Sequence of chain 1.B:
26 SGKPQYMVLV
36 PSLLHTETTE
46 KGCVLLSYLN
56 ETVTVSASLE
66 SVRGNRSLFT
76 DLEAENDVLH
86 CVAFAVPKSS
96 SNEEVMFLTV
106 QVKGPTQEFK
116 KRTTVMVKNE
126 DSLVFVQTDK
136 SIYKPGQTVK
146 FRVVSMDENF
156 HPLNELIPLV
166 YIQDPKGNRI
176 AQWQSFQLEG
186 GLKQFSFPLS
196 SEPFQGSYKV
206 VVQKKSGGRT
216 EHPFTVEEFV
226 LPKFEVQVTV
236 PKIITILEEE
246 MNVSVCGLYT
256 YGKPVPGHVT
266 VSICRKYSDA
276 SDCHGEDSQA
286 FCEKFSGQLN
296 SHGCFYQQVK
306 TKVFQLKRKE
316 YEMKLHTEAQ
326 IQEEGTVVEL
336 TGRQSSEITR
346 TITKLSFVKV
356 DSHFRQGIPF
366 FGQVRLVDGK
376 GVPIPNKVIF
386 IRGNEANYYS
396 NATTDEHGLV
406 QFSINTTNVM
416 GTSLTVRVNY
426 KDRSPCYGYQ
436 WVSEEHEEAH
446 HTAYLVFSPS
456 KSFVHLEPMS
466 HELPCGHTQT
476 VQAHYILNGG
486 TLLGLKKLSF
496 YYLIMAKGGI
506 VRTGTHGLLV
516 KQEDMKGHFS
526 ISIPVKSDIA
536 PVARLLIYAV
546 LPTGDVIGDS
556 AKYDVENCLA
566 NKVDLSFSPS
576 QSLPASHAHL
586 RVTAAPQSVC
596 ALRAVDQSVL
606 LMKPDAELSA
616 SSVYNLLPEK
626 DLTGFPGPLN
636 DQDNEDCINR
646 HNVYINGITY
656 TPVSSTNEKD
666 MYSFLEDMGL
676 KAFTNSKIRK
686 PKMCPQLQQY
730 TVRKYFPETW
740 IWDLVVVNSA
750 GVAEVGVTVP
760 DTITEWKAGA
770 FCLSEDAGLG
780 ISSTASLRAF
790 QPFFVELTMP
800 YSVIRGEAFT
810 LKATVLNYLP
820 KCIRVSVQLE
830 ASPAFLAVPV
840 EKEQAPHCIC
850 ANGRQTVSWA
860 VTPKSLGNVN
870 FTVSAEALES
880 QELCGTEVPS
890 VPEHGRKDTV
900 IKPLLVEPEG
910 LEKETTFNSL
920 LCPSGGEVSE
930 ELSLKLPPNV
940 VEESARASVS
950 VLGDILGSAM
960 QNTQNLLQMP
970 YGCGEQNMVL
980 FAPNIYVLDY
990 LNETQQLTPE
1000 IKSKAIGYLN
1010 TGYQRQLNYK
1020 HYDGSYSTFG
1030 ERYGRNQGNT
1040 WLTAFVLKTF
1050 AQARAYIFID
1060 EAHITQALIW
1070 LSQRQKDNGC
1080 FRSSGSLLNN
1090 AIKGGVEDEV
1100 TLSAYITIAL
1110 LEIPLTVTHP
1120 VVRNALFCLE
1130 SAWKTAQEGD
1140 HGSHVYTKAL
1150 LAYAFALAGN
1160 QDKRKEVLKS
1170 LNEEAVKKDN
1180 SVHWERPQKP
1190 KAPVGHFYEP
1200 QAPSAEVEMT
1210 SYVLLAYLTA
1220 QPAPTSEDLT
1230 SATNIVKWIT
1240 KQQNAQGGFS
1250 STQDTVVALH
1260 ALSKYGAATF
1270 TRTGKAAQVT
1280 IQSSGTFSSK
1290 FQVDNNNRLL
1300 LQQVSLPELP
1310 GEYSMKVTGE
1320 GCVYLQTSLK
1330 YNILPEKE

Binding-site contacts:
Ligand atom C7 contacts residue ASN70 of chain 1.B at 3.3 Å.
Ligand atom N2 contacts residue ASN70 of chain 1.B at 2.9 Å (h-bond).
Ligand atom C5 contacts residue ASN70 of chain 1.B at 3.6 Å.
Ligand atom C8 contacts residue ARG71 of chain 1.B at 4.4 Å.
Ligand atom C2 contacts residue ASN70 of chain 1.B at 2.5 Å.
Ligand atom C4 contacts residue ASN70 of chain 1.B at 4.2 Å.
Ligand atom C3 contacts residue ASN70 of chain 1.B at 3.8 Å.
Ligand atom C8 contacts residue ASN70 of chain 1.B at 3.6 Å.
Ligand atom C1 contacts residue ASN70 of chain 1.B at 1.4 Å.
Ligand atom O5 contacts residue ASN70 of chain 1.B at 2.4 Å (h-bond).
Ligand atom O7 contacts residue ASN70 of chain 1.B at 3.4 Å (h-bond).

A small-molecule ligand and the protein it binds are described below.
Small molecule (SMILES): CC(=O)N[C@@H]1[C@@H](O)[C@H](O)[C@@H](CO)O[C@H]1O